Sequence of chain 1.A:
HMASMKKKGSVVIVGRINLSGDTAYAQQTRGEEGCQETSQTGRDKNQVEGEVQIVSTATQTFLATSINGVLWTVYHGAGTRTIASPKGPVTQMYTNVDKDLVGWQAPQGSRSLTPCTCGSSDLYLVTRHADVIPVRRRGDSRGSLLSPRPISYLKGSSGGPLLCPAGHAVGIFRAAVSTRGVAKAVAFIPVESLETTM

This protein binds this small molecule.
Small molecule (SMILES): COC(=O)NC1(C(=O)N[C@H]2CCCCC/C=C\[C@@H]3C[C@@]3(C(=O)NS(=O)(=O)C3(C)CC3)NC(=O)[C@@H]3C[C@@H](Oc4nc5c(nc4C)CC=C(OC)C5)CN3C2=O)CCCC1

Binding-site contacts:
Ligand atom O37 contacts residue GLY175 of chain 1.A at 3.2 Å.
Ligand atom N13 contacts residue ALA195 of chain 1.A at 2.9 Å (h-bond).
Ligand atom C22 contacts residue ASP119 of chain 1.A at 3.5 Å.
Ligand atom C43 contacts residue LEU173 of chain 1.A at 3.6 Å (hydrophobic).
Ligand atom O29 contacts residue TYR94 of chain 1.A at 3.4 Å.
Ligand atom C11 contacts residue ALA195 of chain 1.A at 3.6 Å (hydrophobic).
Ligand atom C30 contacts residue SO41 of chain 1.E at 3.2 Å.
Ligand atom N08 contacts residue HIS95 of chain 1.A at 3.3 Å (h-bond).
Ligand atom C28 contacts residue ASP119 of chain 1.A at 3.6 Å.
Ligand atom C40 contacts residue HIS95 of chain 1.A at 3.4 Å.
Ligand atom N33 contacts residue SER177 of chain 1.A at 3.4 Å (h-bond).
Ligand atom O34 contacts residue GLY175 of chain 1.A at 3.0 Å (h-bond).
Ligand atom O37 contacts residue SER177 of chain 1.A at 2.8 Å (h-bond).
Ligand atom N33 contacts residue HIS95 of chain 1.A at 3.0 Å (h-bond).
Ligand atom O34 contacts residue LEU173 of chain 1.A at 3.4 Å (h-bond).
Ligand atom C32 contacts residue SER177 of chain 1.A at 3.5 Å.
Ligand atom O36 contacts residue LYS174 of chain 1.A at 3.6 Å.
Ligand atom C39 contacts residue THR80 of chain 1.A at 3.6 Å.
Ligand atom C54 contacts residue ALA195 of chain 1.A at 3.2 Å (hydrophobic).
Ligand atom O37 contacts residue PHE81 of chain 1.A at 3.3 Å.
Ligand atom S35 contacts residue SER177 of chain 1.A at 3.5 Å (h-bond).
Ligand atom C41 contacts residue GLN79 of chain 1.A at 3.4 Å.
Ligand atom C01 contacts residue HIS95 of chain 1.A at 3.6 Å.
Ligand atom C25 contacts residue HIS95 of chain 1.A at 3.5 Å.
Ligand atom O34 contacts residue SER176 of chain 1.A at 3.5 Å (h-bond).
Ligand atom N08 contacts residue ARG193 of chain 1.A at 2.9 Å (salt-bridge).
Ligand atom N23 contacts residue ASP119 of chain 1.A at 3.5 Å (salt-bridge).
Ligand atom O36 contacts residue GLY175 of chain 1.A at 2.9 Å (h-bond).
Ligand atom O12 contacts residue ALA195 of chain 1.A at 2.9 Å (h-bond).
Ligand atom C06 contacts residue HIS95 of chain 1.A at 3.5 Å.
Ligand atom O34 contacts residue SER177 of chain 1.A at 3.4 Å (h-bond).
Ligand atom C47 contacts residue PHE192 of chain 1.A at 3.3 Å (hydrophobic).
Ligand atom C28 contacts residue VAL116 of chain 1.A at 3.4 Å (hydrophobic).
Ligand atom C41 contacts residue HIS95 of chain 1.A at 3.5 Å.
Ligand atom C38 contacts residue HIS95 of chain 1.A at 3.6 Å.
Ligand atom C02 contacts residue HIS95 of chain 1.A at 3.4 Å.
Ligand atom C16 contacts residue ALA195 of chain 1.A at 3.4 Å (hydrophobic).
Ligand atom O12 contacts residue ALA194 of chain 1.A at 3.1 Å.
Ligand atom C39 contacts residue GLN79 of chain 1.A at 3.4 Å.
Ligand atom C27 contacts residue VAL116 of chain 1.A at 3.5 Å (hydrophobic).